A protein and the small-molecule ligand that binds it are described below.
Small molecule (SMILES): CC(=O)N[C@H]1[C@H](O[C@H]2[C@H](O)[C@@H](NC(C)=O)CO[C@@H]2CO)O[C@H](CO)[C@@H](O)[C@@H]1O

Binding-site contacts:
Ligand atom C1 contacts residue ASN88 of chain 1.E at 1.5 Å.
Ligand atom C2 contacts residue ASN88 of chain 1.E at 2.4 Å.
Ligand atom C5 contacts residue ASN88 of chain 1.E at 3.9 Å.
Ligand atom O5 contacts residue HIS91 of chain 1.E at 4.1 Å.
Ligand atom O6 contacts residue LYS87 of chain 1.E at 3.8 Å.
Ligand atom O5 contacts residue ASN88 of chain 1.E at 2.5 Å (h-bond).
Ligand atom O6 contacts residue SER90 of chain 1.E at 4.2 Å.
Ligand atom C8 contacts residue GLN231 of chain 1.E at 3.6 Å.
Ligand atom O6 contacts residue HIS91 of chain 1.E at 2.9 Å (h-bond).
Ligand atom C7 contacts residue ASN88 of chain 1.E at 3.3 Å.
Ligand atom C6 contacts residue HIS91 of chain 1.E at 3.3 Å.
Ligand atom C3 contacts residue ASN88 of chain 1.E at 3.8 Å.
Ligand atom N2 contacts residue ASN88 of chain 1.E at 2.8 Å (h-bond).
Ligand atom C4 contacts residue ASN88 of chain 1.E at 4.4 Å.
Ligand atom C8 contacts residue ASN88 of chain 1.E at 3.5 Å.
Ligand atom O7 contacts residue ASN88 of chain 1.E at 4.3 Å.

Sequence of chain 1.E:
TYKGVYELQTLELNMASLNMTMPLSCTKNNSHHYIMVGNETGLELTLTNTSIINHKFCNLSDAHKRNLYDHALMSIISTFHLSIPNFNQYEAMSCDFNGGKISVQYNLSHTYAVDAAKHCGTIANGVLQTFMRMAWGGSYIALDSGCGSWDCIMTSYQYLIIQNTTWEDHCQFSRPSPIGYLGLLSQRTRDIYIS